This protein binds this small molecule.
Small molecule (SMILES): CCO[PH](=O)N(C)C

Binding-site contacts:
Ligand atom C2 contacts residue ALA204 of chain 1.A at 4.1 Å (hydrophobic).
Ligand atom O2 contacts residue HIS447 of chain 1.A at 4.2 Å.
Ligand atom O2 contacts residue SER203 of chain 1.A at 2.7 Å (h-bond).
Ligand atom P1 contacts residue GLY121 of chain 1.A at 4.0 Å.
Ligand atom C2 contacts residue PHE295 of chain 1.A at 3.8 Å (hydrophobic).
Ligand atom C2 contacts residue GLY122 of chain 1.A at 3.7 Å.
Ligand atom C2 contacts residue TRP236 of chain 1.A at 3.6 Å (hydrophobic).
Ligand atom C1 contacts residue HIS447 of chain 1.A at 3.9 Å.
Ligand atom P1 contacts residue GLY122 of chain 1.A at 3.8 Å.
Ligand atom O1 contacts residue SER203 of chain 1.A at 2.5 Å (h-bond).
Ligand atom N1 contacts residue ALA204 of chain 1.A at 4.2 Å.
Ligand atom C4 contacts residue GLY121 of chain 1.A at 3.6 Å.
Ligand atom C3 contacts residue GLY122 of chain 1.A at 3.7 Å.
Ligand atom N1 contacts residue PHE297 of chain 1.A at 4.3 Å.
Ligand atom O1 contacts residue GLY120 of chain 1.A at 3.8 Å.
Ligand atom C4 contacts residue TYR124 of chain 1.A at 3.9 Å (hydrophobic).
Ligand atom C3 contacts residue SER203 of chain 1.A at 4.0 Å.
Ligand atom O1 contacts residue ALA204 of chain 1.A at 2.9 Å (h-bond).
Ligand atom O2 contacts residue GLY121 of chain 1.A at 4.1 Å.
Ligand atom C2 contacts residue PHE297 of chain 1.A at 3.6 Å (hydrophobic).
Ligand atom O2 contacts residue GLY122 of chain 1.A at 4.3 Å.
Ligand atom O1 contacts residue GLY121 of chain 1.A at 2.8 Å (h-bond).
Ligand atom C1 contacts residue PHE297 of chain 1.A at 4.2 Å (hydrophobic).
Ligand atom N1 contacts residue GLY122 of chain 1.A at 4.1 Å.
Ligand atom P1 contacts residue SER203 of chain 1.A at 1.6 Å.
Ligand atom N1 contacts residue PHE295 of chain 1.A at 4.2 Å.
Ligand atom C3 contacts residue GLY121 of chain 1.A at 3.4 Å.
Ligand atom C1 contacts residue SER203 of chain 1.A at 3.0 Å.
Ligand atom O1 contacts residue GLY122 of chain 1.A at 2.7 Å (h-bond).
Ligand atom C4 contacts residue PHE338 of chain 1.A at 3.6 Å (hydrophobic).
Ligand atom C1 contacts residue PHE295 of chain 1.A at 3.5 Å (hydrophobic).
Ligand atom N1 contacts residue SER203 of chain 1.A at 2.1 Å (h-bond).
Ligand atom C2 contacts residue SER203 of chain 1.A at 2.8 Å.
Ligand atom P1 contacts residue ALA204 of chain 1.A at 3.5 Å.
Ligand atom C3 contacts residue GLY120 of chain 1.A at 4.5 Å.
Ligand atom C1 contacts residue PHE338 of chain 1.A at 3.3 Å (hydrophobic).
Ligand atom C4 contacts residue GLY122 of chain 1.A at 3.4 Å.

Sequence of chain 1.A:
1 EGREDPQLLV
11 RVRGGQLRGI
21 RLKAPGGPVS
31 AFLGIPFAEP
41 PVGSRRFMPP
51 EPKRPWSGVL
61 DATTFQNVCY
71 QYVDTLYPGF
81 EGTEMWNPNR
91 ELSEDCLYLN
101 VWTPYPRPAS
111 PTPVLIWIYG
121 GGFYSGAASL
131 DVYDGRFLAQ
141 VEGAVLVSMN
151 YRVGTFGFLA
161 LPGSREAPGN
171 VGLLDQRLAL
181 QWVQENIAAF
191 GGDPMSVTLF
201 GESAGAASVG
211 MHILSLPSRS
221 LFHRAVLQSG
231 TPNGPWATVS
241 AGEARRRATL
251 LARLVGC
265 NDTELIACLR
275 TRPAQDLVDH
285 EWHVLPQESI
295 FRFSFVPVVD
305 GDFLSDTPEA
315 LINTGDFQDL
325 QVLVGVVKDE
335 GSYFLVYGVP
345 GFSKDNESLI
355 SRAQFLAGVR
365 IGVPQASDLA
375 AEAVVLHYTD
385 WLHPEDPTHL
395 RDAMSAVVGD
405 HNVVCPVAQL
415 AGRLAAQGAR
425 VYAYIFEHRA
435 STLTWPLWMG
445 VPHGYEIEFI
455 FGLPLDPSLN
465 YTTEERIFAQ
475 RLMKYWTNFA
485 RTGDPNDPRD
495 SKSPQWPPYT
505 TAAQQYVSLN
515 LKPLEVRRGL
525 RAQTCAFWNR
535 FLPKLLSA